The protein below binds the small molecule below.
Small molecule (SMILES): CC(=O)N[C@@H]1[C@@H](O)[C@H](O)[C@@H](CO)O[C@H]1O

Binding-site contacts:
Ligand atom C8 contacts residue LEU46 of chain 1.B at 4.4 Å (hydrophobic).
Ligand atom C7 contacts residue LEU46 of chain 1.B at 4.1 Å (hydrophobic).
Ligand atom C3 contacts residue ASN53 of chain 1.B at 3.9 Å.
Ligand atom O7 contacts residue ASN53 of chain 1.B at 4.0 Å.
Ligand atom C1 contacts residue ASN53 of chain 1.B at 1.5 Å.
Ligand atom O7 contacts residue LEU46 of chain 1.B at 4.5 Å.
Ligand atom N2 contacts residue LEU46 of chain 1.B at 4.0 Å.
Ligand atom C5 contacts residue ASN53 of chain 1.B at 3.7 Å.
Ligand atom C2 contacts residue ASN53 of chain 1.B at 2.6 Å.
Ligand atom C4 contacts residue ASN53 of chain 1.B at 4.3 Å.
Ligand atom O5 contacts residue ASN53 of chain 1.B at 2.5 Å (h-bond).
Ligand atom C7 contacts residue ASN53 of chain 1.B at 3.9 Å.
Ligand atom N2 contacts residue ASN53 of chain 1.B at 2.9 Å (h-bond).

Sequence of chain 1.B:
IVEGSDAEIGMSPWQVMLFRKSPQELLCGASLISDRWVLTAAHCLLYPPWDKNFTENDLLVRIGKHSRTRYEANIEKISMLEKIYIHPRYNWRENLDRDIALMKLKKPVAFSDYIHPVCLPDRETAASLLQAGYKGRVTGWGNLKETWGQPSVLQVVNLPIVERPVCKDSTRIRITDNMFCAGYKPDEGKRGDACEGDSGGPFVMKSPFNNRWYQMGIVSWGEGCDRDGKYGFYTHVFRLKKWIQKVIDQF